Sequence of chain 1.A:
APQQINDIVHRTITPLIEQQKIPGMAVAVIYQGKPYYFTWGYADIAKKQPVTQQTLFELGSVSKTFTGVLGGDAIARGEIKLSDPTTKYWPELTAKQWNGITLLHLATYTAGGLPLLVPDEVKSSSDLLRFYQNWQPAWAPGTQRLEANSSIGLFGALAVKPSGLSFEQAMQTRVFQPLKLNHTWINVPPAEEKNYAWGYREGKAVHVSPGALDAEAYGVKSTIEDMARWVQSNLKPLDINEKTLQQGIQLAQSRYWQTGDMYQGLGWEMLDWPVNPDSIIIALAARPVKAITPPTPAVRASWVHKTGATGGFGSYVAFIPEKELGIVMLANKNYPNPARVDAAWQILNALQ

A protein and the small-molecule ligand that binds it are described below.
Small molecule (SMILES): N[C@@H](C(=O)N[C@H](C=O)[C@H]1CCC(Cl)C(C(=O)O)=N1)c1ccccc1

Binding-site contacts:
Ligand atom C24 contacts residue ASN149 of chain 1.A at 3.6 Å.
Ligand atom N2 contacts residue ALA315 of chain 1.A at 3.7 Å.
Ligand atom C2 contacts residue SER61 of chain 1.A at 2.6 Å.
Ligand atom C21 contacts residue ALA315 of chain 1.A at 3.5 Å (hydrophobic).
Ligand atom C25 contacts residue ASN149 of chain 1.A at 4.2 Å.
Ligand atom C1 contacts residue SER61 of chain 1.A at 1.5 Å.
Ligand atom C23 contacts residue LEU117 of chain 1.A at 4.0 Å (hydrophobic).
Ligand atom C24 contacts residue LEU117 of chain 1.A at 3.7 Å (hydrophobic).
Ligand atom O21 contacts residue TYR218 of chain 1.A at 3.3 Å.
Ligand atom N22 contacts residue TYR218 of chain 1.A at 3.9 Å.
Ligand atom C4 contacts residue LEU116 of chain 1.A at 3.3 Å (hydrophobic).
Ligand atom C26 contacts residue LEU117 of chain 1.A at 3.4 Å (hydrophobic).
Ligand atom O82 contacts residue ASN340 of chain 1.A at 3.4 Å (h-bond).
Ligand atom C8 contacts residue ALA315 of chain 1.A at 4.2 Å (hydrophobic).
Ligand atom C24 contacts residue TYR218 of chain 1.A at 3.8 Å (hydrophobic).
Ligand atom C1 contacts residue ASN149 of chain 1.A at 4.2 Å.
Ligand atom C21 contacts residue ASN149 of chain 1.A at 3.5 Å.
Ligand atom N22 contacts residue THR316 of chain 1.A at 3.8 Å.
Ligand atom C25 contacts residue LEU117 of chain 1.A at 3.4 Å (hydrophobic).
Ligand atom O1 contacts residue GLY60 of chain 1.A at 4.1 Å.
Ligand atom C25 contacts residue TYR218 of chain 1.A at 4.0 Å (hydrophobic).
Ligand atom O82 contacts residue ALA315 of chain 1.A at 3.8 Å.
Ligand atom C1 contacts residue ALA315 of chain 1.A at 4.0 Å (hydrophobic).
Ligand atom N22 contacts residue ALA315 of chain 1.A at 3.2 Å (h-bond).
Ligand atom O21 contacts residue SER61 of chain 1.A at 3.6 Å (h-bond).
Ligand atom O1 contacts residue GLY314 of chain 1.A at 3.6 Å.
Ligand atom O81 contacts residue ASN343 of chain 1.A at 3.8 Å.
Ligand atom O1 contacts residue SER61 of chain 1.A at 2.3 Å (h-bond).
Ligand atom O1 contacts residue ALA315 of chain 1.A at 2.8 Å (h-bond).
Ligand atom C3 contacts residue SER61 of chain 1.A at 3.6 Å.
Ligand atom C2 contacts residue ASN149 of chain 1.A at 4.0 Å.
Ligand atom O21 contacts residue ASN149 of chain 1.A at 2.8 Å (h-bond).
Ligand atom N2 contacts residue SER61 of chain 1.A at 3.8 Å.
Ligand atom C21 contacts residue SER61 of chain 1.A at 4.1 Å.
Ligand atom O21 contacts residue ALA315 of chain 1.A at 3.9 Å.
Ligand atom C28 contacts residue LEU117 of chain 1.A at 4.0 Å (hydrophobic).
Ligand atom C5 contacts residue LEU116 of chain 1.A at 3.2 Å (hydrophobic).
Ligand atom C22 contacts residue ALA315 of chain 1.A at 3.5 Å (hydrophobic).
Ligand atom C27 contacts residue LEU117 of chain 1.A at 3.5 Å (hydrophobic).
Ligand atom N2 contacts residue ASN149 of chain 1.A at 4.0 Å.